Binding-site contacts:
Ligand atom C12 contacts residue GLY155 of chain 1.A at 3.5 Å.
Ligand atom O1 contacts residue ARG142 of chain 1.A at 3.9 Å.
Ligand atom N2 contacts residue TYR93 of chain 1.A at 3.9 Å.
Ligand atom C10 contacts residue LEU17 of chain 1.A at 3.7 Å (hydrophobic).
Ligand atom C13 contacts residue ALA42 of chain 1.A at 3.9 Å (hydrophobic).
Ligand atom C3 contacts residue GLY23 of chain 1.A at 3.8 Å.
Ligand atom C15 contacts residue LEU17 of chain 1.A at 3.9 Å (hydrophobic).
Ligand atom C13 contacts residue MET91 of chain 1.A at 3.8 Å (hydrophobic).
Ligand atom N4 contacts residue LEU94 of chain 1.A at 3.1 Å (h-bond).
Ligand atom N4 contacts residue TYR93 of chain 1.A at 3.6 Å.
Ligand atom C10 contacts residue GLY18 of chain 1.A at 3.9 Å.
Ligand atom C15 contacts residue LEU94 of chain 1.A at 3.8 Å (hydrophobic).
Ligand atom C16 contacts residue LEU145 of chain 1.A at 3.5 Å (hydrophobic).
Ligand atom C11 contacts residue VAL25 of chain 1.A at 3.8 Å (hydrophobic).
Ligand atom C9 contacts residue LEU17 of chain 1.A at 3.9 Å (hydrophobic).
Ligand atom C8 contacts residue VAL25 of chain 1.A at 3.7 Å (hydrophobic).
Ligand atom C3 contacts residue GLY20 of chain 1.A at 3.8 Å.
Ligand atom C1 contacts residue GLY23 of chain 1.A at 3.6 Å.
Ligand atom C9 contacts residue VAL25 of chain 1.A at 3.6 Å (hydrophobic).
Ligand atom N3 contacts residue ALA42 of chain 1.A at 3.9 Å.
Ligand atom C4 contacts residue ASP156 of chain 1.A at 3.4 Å.
Ligand atom C12 contacts residue VAL25 of chain 1.A at 3.9 Å (hydrophobic).
Ligand atom C14 contacts residue LEU145 of chain 1.A at 3.4 Å (hydrophobic).
Ligand atom N3 contacts residue LEU94 of chain 1.A at 2.8 Å (h-bond).
Ligand atom C14 contacts residue ALA42 of chain 1.A at 3.5 Å (hydrophobic).
Ligand atom C1 contacts residue SER24 of chain 1.A at 3.8 Å.
Ligand atom N2 contacts residue LEU145 of chain 1.A at 3.8 Å.
Ligand atom C15 contacts residue TYR93 of chain 1.A at 3.9 Å (hydrophobic).
Ligand atom N3 contacts residue TYR93 of chain 1.A at 3.5 Å.
Ligand atom O1 contacts residue ASN143 of chain 1.A at 3.2 Å (h-bond).
Ligand atom N2 contacts residue LEU94 of chain 1.A at 3.7 Å.
Ligand atom C7 contacts residue GLY155 of chain 1.A at 3.9 Å.
Ligand atom N2 contacts residue ALA42 of chain 1.A at 3.4 Å.
Ligand atom N3 contacts residue GLU92 of chain 1.A at 3.5 Å (salt-bridge).
Ligand atom C1 contacts residue VAL25 of chain 1.A at 3.7 Å (hydrophobic).
Ligand atom C13 contacts residue LEU145 of chain 1.A at 3.6 Å (hydrophobic).
Ligand atom C17 contacts residue LEU145 of chain 1.A at 3.6 Å (hydrophobic).
Ligand atom C15 contacts residue LEU145 of chain 1.A at 3.9 Å (hydrophobic).
Ligand atom N4 contacts residue LEU17 of chain 1.A at 3.9 Å.
Ligand atom N2 contacts residue GLU92 of chain 1.A at 2.9 Å (salt-bridge).

Sequence of chain 1.A:
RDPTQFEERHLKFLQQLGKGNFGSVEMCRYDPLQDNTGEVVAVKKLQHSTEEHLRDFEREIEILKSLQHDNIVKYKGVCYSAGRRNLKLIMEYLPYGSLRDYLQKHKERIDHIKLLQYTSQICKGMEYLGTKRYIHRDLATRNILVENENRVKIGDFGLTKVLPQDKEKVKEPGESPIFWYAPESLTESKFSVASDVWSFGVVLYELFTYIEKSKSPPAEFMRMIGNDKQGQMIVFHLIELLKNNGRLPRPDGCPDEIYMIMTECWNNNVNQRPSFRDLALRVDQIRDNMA

This protein binds this small molecule.
Small molecule (SMILES): CC(C)(C)NS(=O)(=O)c1ccc(-c2ccc3[nH]nc(N)c3c2)cc1